The small molecule below binds the protein below.
Small molecule (SMILES): Nc1ncnc2c1ncn2[C@@H]1O[C@H](CO[P](=O)(O)O[P](=O)(O)OP(=O)(O)O)C[C@H]1O

Sequence of chain 1.D:
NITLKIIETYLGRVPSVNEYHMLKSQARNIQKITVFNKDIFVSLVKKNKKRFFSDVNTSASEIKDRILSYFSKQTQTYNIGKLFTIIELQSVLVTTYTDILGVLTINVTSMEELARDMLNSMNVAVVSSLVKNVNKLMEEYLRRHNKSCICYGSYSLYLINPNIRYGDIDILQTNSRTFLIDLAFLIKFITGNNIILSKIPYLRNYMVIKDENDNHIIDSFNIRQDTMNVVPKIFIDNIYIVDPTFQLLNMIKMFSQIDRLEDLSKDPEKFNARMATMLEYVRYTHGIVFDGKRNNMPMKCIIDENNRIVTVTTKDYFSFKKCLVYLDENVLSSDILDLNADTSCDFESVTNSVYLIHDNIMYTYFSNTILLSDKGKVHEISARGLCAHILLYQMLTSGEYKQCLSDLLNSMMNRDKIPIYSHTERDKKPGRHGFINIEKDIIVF

Binding-site contacts:
Ligand atom O2A contacts residue ARG294 of chain 1.D at 3.4 Å (salt-bridge).
Ligand atom O2G contacts residue LYS304 of chain 1.D at 3.6 Å.
Ligand atom PG contacts residue SER188 of chain 1.D at 3.2 Å.
Ligand atom O3B contacts residue ARG308 of chain 1.D at 3.4 Å (salt-bridge).
Ligand atom O1G contacts residue ASP202 of chain 1.D at 2.3 Å (salt-bridge).
Ligand atom O1B contacts residue CA1 of chain 1.P at 2.4 Å.
Ligand atom PA contacts residue CA1 of chain 1.P at 3.3 Å.
Ligand atom C5' contacts residue CA1 of chain 1.P at 3.3 Å.
Ligand atom O1A contacts residue CA1 of chain 1.P at 2.6 Å.
Ligand atom O5' contacts residue DC5 of chain 1.E at 3.5 Å.
Ligand atom O3G contacts residue SER188 of chain 1.D at 3.0 Å.
Ligand atom N6 contacts residue ASN402 of chain 1.D at 2.7 Å (h-bond).
Ligand atom N7 contacts residue MET288 of chain 1.D at 3.2 Å.
Ligand atom C1' contacts residue DC5 of chain 1.E at 3.5 Å.
Ligand atom C2 contacts residue ASN284 of chain 1.D at 3.6 Å.
Ligand atom O2B contacts residue SER188 of chain 1.D at 2.8 Å (h-bond).
Ligand atom O3G contacts residue GLY201 of chain 1.D at 3.3 Å (h-bond).
Ligand atom O2' contacts residue ASN284 of chain 1.D at 3.0 Å.
Ligand atom C6 contacts residue DC5 of chain 1.E at 3.4 Å.
Ligand atom O3B contacts residue LYS304 of chain 1.D at 3.3 Å (salt-bridge).
Ligand atom C2' contacts residue ASN284 of chain 1.D at 3.8 Å.
Ligand atom N1 contacts residue DC5 of chain 1.E at 3.1 Å (h-bond).
Ligand atom C8 contacts residue MET288 of chain 1.D at 3.5 Å (hydrophobic).
Ligand atom N3 contacts residue DC5 of chain 1.E at 3.0 Å (h-bond).
Ligand atom O1G contacts residue CA1 of chain 1.P at 2.6 Å.
Ligand atom O1G contacts residue SER188 of chain 1.D at 2.6 Å (h-bond).
Ligand atom O2B contacts residue ARG308 of chain 1.D at 3.3 Å.
Ligand atom O1B contacts residue SER188 of chain 1.D at 2.5 Å (h-bond).
Ligand atom O1B contacts residue GLY187 of chain 1.D at 3.4 Å.
Ligand atom C2 contacts residue DC5 of chain 1.E at 3.2 Å.
Ligand atom O3B contacts residue SER188 of chain 1.D at 3.1 Å.
Ligand atom C5' contacts residue GLY187 of chain 1.D at 3.6 Å.
Ligand atom O4' contacts residue DC5 of chain 1.E at 3.5 Å (h-bond).
Ligand atom O1B contacts residue ASP204 of chain 1.D at 3.3 Å (salt-bridge).
Ligand atom C4 contacts residue DC5 of chain 1.E at 3.3 Å.
Ligand atom PB contacts residue SER188 of chain 1.D at 3.1 Å.
Ligand atom O5' contacts residue CA1 of chain 1.P at 3.1 Å.
Ligand atom N3 contacts residue ASN284 of chain 1.D at 3.6 Å.
Ligand atom O2B contacts residue GLY187 of chain 1.D at 3.5 Å.
Ligand atom PB contacts residue CA1 of chain 1.P at 3.7 Å.